Sequence of chain 1.A:
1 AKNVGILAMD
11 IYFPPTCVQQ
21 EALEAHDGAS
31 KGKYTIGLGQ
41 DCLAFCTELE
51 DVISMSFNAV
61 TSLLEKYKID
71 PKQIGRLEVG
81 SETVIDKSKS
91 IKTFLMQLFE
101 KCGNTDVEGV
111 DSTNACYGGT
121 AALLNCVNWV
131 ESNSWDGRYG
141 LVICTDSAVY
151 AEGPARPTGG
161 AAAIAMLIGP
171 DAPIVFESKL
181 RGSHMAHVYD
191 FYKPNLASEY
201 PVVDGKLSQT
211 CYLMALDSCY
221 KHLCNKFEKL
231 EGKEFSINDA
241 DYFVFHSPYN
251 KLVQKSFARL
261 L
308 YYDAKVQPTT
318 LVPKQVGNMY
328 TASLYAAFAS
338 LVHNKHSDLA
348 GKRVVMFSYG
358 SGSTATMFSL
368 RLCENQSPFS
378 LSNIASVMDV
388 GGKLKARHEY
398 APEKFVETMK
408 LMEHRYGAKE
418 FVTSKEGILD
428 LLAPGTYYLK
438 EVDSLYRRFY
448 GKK

This protein binds this small molecule.
Small molecule (SMILES): CC(=CC(=O)O)C=C(C)C[C@H](C)CCCC[C@@H](O)[C@H](C=O)CO

Binding-site contacts:
Ligand atom C2 contacts residue HIS246 of chain 1.A at 3.4 Å.
Ligand atom C8 contacts residue HIS246 of chain 1.A at 3.8 Å.
Ligand atom O2 contacts residue SER358 of chain 1.A at 3.0 Å (h-bond).
Ligand atom C14 contacts residue LEU252 of chain 1.A at 3.4 Å (hydrophobic).
Ligand atom O2 contacts residue ALA115 of chain 1.A at 3.1 Å.
Ligand atom C9 contacts residue LEU252 of chain 1.A at 3.3 Å (hydrophobic).
Ligand atom O4 contacts residue GLN209 of chain 1.A at 3.4 Å (h-bond).
Ligand atom O5 contacts residue TYR327 of chain 1.A at 3.6 Å.
Ligand atom C12 contacts residue TYR249 of chain 1.A at 3.2 Å (hydrophobic).
Ligand atom C12 contacts residue LEU252 of chain 1.A at 3.0 Å (hydrophobic).
Ligand atom C7 contacts residue TYR212 of chain 1.A at 3.1 Å (hydrophobic).
Ligand atom O6 contacts residue CYS116 of chain 1.A at 3.3 Å (h-bond).
Ligand atom C8 contacts residue CYS116 of chain 1.A at 1.8 Å (hydrophobic).
Ligand atom C2 contacts residue CYS116 of chain 1.A at 3.6 Å (hydrophobic).
Ligand atom C1 contacts residue CYS116 of chain 1.A at 2.9 Å (hydrophobic).
Ligand atom C5 contacts residue HIS246 of chain 1.A at 3.2 Å.
Ligand atom C1 contacts residue SER358 of chain 1.A at 3.7 Å.
Ligand atom C21 contacts residue GLN209 of chain 1.A at 2.9 Å.
Ligand atom C4 contacts residue GLU82 of chain 1.A at 3.8 Å.
Ligand atom O6 contacts residue PRO248 of chain 1.A at 3.6 Å.
Ligand atom C7 contacts residue SER208 of chain 1.A at 3.5 Å.
Ligand atom O6 contacts residue HIS246 of chain 1.A at 2.6 Å (h-bond).
Ligand atom O5 contacts residue GLU82 of chain 1.A at 2.4 Å (salt-bridge).
Ligand atom C6 contacts residue LYS255 of chain 1.A at 3.4 Å.
Ligand atom C6 contacts residue LEU252 of chain 1.A at 3.3 Å (hydrophobic).
Ligand atom C7 contacts residue GLN209 of chain 1.A at 3.7 Å.
Ligand atom O6 contacts residue ASN325 of chain 1.A at 4.0 Å.
Ligand atom C18 contacts residue TYR249 of chain 1.A at 3.8 Å (hydrophobic).
Ligand atom C4 contacts residue TYR327 of chain 1.A at 4.0 Å (hydrophobic).
Ligand atom C5 contacts residue TYR356 of chain 1.A at 4.0 Å (hydrophobic).
Ligand atom C3 contacts residue LYS255 of chain 1.A at 3.1 Å.
Ligand atom C14 contacts residue TYR249 of chain 1.A at 4.0 Å (hydrophobic).
Ligand atom O2 contacts residue GLY357 of chain 1.A at 3.0 Å.
Ligand atom O5 contacts residue CYS116 of chain 1.A at 2.9 Å (h-bond).
Ligand atom O2 contacts residue CYS116 of chain 1.A at 2.7 Å (h-bond).
Ligand atom O1 contacts residue LYS255 of chain 1.A at 2.4 Å.
Ligand atom C9 contacts residue GLN209 of chain 1.A at 3.9 Å.
Ligand atom C10 contacts residue SER358 of chain 1.A at 3.6 Å.
Ligand atom C4 contacts residue CYS116 of chain 1.A at 3.1 Å (hydrophobic).
Ligand atom O4 contacts residue LYS255 of chain 1.A at 3.7 Å.